Sequence of chain 60.A:
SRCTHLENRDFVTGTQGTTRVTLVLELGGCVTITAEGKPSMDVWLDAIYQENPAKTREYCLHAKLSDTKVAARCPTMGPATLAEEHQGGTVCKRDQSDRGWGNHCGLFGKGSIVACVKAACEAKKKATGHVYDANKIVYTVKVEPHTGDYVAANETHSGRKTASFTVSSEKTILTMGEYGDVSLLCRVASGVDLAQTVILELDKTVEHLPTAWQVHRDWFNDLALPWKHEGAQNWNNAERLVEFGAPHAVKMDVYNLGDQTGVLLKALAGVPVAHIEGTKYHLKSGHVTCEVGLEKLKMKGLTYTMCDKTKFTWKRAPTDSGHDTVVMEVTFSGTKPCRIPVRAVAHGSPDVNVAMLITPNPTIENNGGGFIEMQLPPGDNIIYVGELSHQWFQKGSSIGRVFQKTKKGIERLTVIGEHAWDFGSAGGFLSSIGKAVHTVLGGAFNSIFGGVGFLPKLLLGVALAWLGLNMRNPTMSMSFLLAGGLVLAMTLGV

The small molecule below binds the protein below.
Small molecule (SMILES): CC(=O)N[C@H]1[C@H](O[C@H]2[C@H](O)[C@@H](NC(C)=O)CO[C@@H]2CO[C@@H]2O[C@@H](C)[C@@H](O)[C@@H](O)[C@@H]2O)O[C@H](CO)[C@@H](O)[C@@H]1O

Sequence of chain 60.B:
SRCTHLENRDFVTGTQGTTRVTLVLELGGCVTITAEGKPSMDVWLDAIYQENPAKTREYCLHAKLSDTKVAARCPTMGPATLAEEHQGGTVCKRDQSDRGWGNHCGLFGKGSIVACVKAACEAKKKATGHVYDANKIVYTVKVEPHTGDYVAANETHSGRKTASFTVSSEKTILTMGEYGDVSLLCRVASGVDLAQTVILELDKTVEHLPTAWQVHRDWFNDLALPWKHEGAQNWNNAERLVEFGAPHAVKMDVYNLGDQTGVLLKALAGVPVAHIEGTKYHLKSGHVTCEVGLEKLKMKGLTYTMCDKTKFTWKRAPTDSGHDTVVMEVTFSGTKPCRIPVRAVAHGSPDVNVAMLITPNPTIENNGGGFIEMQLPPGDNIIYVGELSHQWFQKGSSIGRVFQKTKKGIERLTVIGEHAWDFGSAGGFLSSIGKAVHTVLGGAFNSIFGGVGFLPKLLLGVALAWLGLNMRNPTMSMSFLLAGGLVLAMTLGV

Binding-site contacts:
Ligand atom C8 contacts residue ASN154 of chain 60.B at 3.4 Å.
Ligand atom C1 contacts residue ASN154 of chain 60.B at 1.4 Å.
Ligand atom C5 contacts residue ASN154 of chain 60.B at 3.7 Å.
Ligand atom C8 contacts residue HIS104 of chain 60.A at 4.0 Å.
Ligand atom C4 contacts residue HIS104 of chain 60.A at 4.4 Å.
Ligand atom C5 contacts residue HIS104 of chain 60.A at 3.1 Å.
Ligand atom O5 contacts residue ASN154 of chain 60.B at 2.4 Å (h-bond).
Ligand atom O7 contacts residue ASN154 of chain 60.B at 3.3 Å (h-bond).
Ligand atom C3 contacts residue ASN154 of chain 60.B at 3.8 Å.
Ligand atom N2 contacts residue ASN154 of chain 60.B at 2.9 Å (h-bond).
Ligand atom C1 contacts residue HIS104 of chain 60.A at 3.2 Å.
Ligand atom C7 contacts residue ASN154 of chain 60.B at 3.3 Å.
Ligand atom O5 contacts residue HIS104 of chain 60.A at 3.0 Å (h-bond).
Ligand atom C4 contacts residue ASN154 of chain 60.B at 4.2 Å.
Ligand atom C6 contacts residue HIS104 of chain 60.A at 3.2 Å.
Ligand atom C2 contacts residue ASN154 of chain 60.B at 2.4 Å.